A protein and the small-molecule ligand that binds it are described below.
Small molecule (SMILES): CC(=O)N[C@H]1[C@H](O[C@H]2[C@H](O)[C@@H](NC(C)=O)CO[C@@H]2CO)O[C@H](CO)[C@@H](O)[C@@H]1O

Binding-site contacts:
Ligand atom C6 contacts residue GLU39 of chain 1.A at 3.2 Å.
Ligand atom C5 contacts residue ASN40 of chain 1.A at 3.7 Å.
Ligand atom C2 contacts residue ASN35 of chain 1.A at 2.4 Å.
Ligand atom C1 contacts residue ASN35 of chain 1.A at 1.4 Å.
Ligand atom C5 contacts residue ASN35 of chain 1.A at 3.6 Å.
Ligand atom O5 contacts residue ASN35 of chain 1.A at 2.2 Å (h-bond).
Ligand atom C5 contacts residue THR37 of chain 1.A at 4.4 Å.
Ligand atom C5 contacts residue GLU39 of chain 1.A at 4.3 Å.
Ligand atom C7 contacts residue ASN35 of chain 1.A at 3.5 Å.
Ligand atom C1 contacts residue ASN40 of chain 1.A at 3.8 Å.
Ligand atom C8 contacts residue GLN322 of chain 1.A at 3.5 Å.
Ligand atom O5 contacts residue THR37 of chain 1.A at 3.7 Å.
Ligand atom O5 contacts residue ASN40 of chain 1.A at 2.8 Å (h-bond).
Ligand atom C6 contacts residue THR37 of chain 1.A at 3.9 Å.
Ligand atom O6 contacts residue ASN40 of chain 1.A at 2.5 Å (h-bond).
Ligand atom O6 contacts residue ASN35 of chain 1.A at 4.5 Å.
Ligand atom O6 contacts residue THR37 of chain 1.A at 2.5 Å (h-bond).
Ligand atom C3 contacts residue ASN35 of chain 1.A at 3.7 Å.
Ligand atom O7 contacts residue ASN35 of chain 1.A at 3.7 Å.
Ligand atom C4 contacts residue ASN35 of chain 1.A at 4.1 Å.
Ligand atom C7 contacts residue GLN322 of chain 1.A at 4.3 Å.
Ligand atom O6 contacts residue GLU39 of chain 1.A at 3.5 Å.
Ligand atom O5 contacts residue GLU39 of chain 1.A at 4.4 Å.
Ligand atom N2 contacts residue ASN35 of chain 1.A at 2.9 Å (h-bond).
Ligand atom C1 contacts residue THR37 of chain 1.A at 4.0 Å.
Ligand atom C6 contacts residue ASN40 of chain 1.A at 3.3 Å.

Sequence of chain 1.A:
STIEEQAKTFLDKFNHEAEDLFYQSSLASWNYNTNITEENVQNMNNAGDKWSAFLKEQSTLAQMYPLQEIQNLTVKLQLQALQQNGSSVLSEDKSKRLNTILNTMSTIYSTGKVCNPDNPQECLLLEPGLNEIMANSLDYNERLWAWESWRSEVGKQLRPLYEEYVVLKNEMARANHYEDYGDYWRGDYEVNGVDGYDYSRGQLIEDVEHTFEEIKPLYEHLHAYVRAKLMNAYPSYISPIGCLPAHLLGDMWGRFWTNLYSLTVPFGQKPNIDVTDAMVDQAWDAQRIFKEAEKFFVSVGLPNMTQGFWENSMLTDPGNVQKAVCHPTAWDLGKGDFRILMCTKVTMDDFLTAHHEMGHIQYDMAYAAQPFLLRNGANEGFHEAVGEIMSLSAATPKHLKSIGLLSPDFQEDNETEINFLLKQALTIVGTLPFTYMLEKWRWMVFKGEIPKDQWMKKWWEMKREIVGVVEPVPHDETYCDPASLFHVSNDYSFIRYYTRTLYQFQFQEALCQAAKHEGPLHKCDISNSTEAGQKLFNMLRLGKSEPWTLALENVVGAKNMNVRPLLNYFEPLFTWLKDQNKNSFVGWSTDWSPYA